This protein binds this small molecule.
Small molecule (SMILES): CC(=O)N[C@H]1[C@H](O[C@H]2[C@H](O)[C@@H](NC(C)=O)CO[C@@H]2CO)O[C@H](CO)[C@@H](O[C@@H]2O[C@H](CO)[C@@H](O)[C@H](O)[C@@H]2O)[C@@H]1O

Sequence of chain 1.C:
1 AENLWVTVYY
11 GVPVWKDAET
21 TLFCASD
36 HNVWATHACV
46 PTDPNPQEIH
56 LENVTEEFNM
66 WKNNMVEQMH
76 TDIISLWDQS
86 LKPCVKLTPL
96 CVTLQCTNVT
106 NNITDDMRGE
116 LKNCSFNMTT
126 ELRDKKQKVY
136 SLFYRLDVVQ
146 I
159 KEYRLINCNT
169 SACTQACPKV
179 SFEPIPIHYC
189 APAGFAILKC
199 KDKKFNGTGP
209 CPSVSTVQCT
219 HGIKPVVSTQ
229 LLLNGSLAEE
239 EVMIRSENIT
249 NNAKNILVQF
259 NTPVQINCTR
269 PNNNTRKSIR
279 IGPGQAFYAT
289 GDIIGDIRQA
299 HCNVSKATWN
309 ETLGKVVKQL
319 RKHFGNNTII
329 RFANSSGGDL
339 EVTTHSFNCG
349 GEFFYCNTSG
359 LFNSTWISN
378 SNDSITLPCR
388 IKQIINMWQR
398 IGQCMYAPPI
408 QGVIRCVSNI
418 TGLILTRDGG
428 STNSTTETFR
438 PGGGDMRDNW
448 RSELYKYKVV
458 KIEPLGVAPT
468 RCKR

Sequence of chain 1.I:
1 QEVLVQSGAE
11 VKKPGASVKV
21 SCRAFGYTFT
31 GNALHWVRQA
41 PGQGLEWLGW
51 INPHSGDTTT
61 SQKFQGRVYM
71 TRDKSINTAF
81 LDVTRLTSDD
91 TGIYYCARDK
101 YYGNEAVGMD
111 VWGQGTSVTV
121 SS

Sequence of chain 1.D:
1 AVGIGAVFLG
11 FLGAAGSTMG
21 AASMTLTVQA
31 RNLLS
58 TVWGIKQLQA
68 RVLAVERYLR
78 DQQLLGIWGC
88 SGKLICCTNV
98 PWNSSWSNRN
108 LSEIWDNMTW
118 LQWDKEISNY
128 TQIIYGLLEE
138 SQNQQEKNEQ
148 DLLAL

Sequence of chain 1.J:
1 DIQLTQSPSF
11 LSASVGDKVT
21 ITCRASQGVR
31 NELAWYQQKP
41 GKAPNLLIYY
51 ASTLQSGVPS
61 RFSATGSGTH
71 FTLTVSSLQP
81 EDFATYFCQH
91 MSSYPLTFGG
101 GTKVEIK

Binding-site contacts:
Ligand atom C8 contacts residue TYR49 of chain 1.J at 3.5 Å (hydrophobic).
Ligand atom O7 contacts residue ASN58 of chain 1.C at 4.2 Å.
Ligand atom O3 contacts residue TYR50 of chain 1.J at 3.8 Å.
Ligand atom C6 contacts residue TYR50 of chain 1.J at 4.4 Å (hydrophobic).
Ligand atom O4 contacts residue TYR102 of chain 1.I at 3.7 Å.
Ligand atom O5 contacts residue TYR102 of chain 1.I at 4.0 Å.
Ligand atom C3 contacts residue TYR102 of chain 1.I at 3.4 Å (hydrophobic).
Ligand atom C4 contacts residue TYR50 of chain 1.J at 4.4 Å (hydrophobic).
Ligand atom C7 contacts residue SER17 of chain 1.D at 3.3 Å.
Ligand atom O7 contacts residue SER17 of chain 1.D at 2.7 Å (h-bond).
Ligand atom C4 contacts residue ASN58 of chain 1.C at 4.2 Å.
Ligand atom C7 contacts residue TYR49 of chain 1.J at 3.4 Å (hydrophobic).
Ligand atom C2 contacts residue TYR102 of chain 1.I at 4.5 Å (hydrophobic).
Ligand atom C8 contacts residue GLU57 of chain 1.C at 4.1 Å.
Ligand atom N2 contacts residue ASN58 of chain 1.C at 2.9 Å (h-bond).
Ligand atom O5 contacts residue ASN58 of chain 1.C at 2.4 Å (h-bond).
Ligand atom O5 contacts residue TYR50 of chain 1.J at 4.3 Å.
Ligand atom C2 contacts residue ASN58 of chain 1.C at 2.5 Å.
Ligand atom C5 contacts residue ASN58 of chain 1.C at 3.7 Å.
Ligand atom C1 contacts residue TYR50 of chain 1.J at 4.1 Å (hydrophobic).
Ligand atom C8 contacts residue SER17 of chain 1.D at 3.3 Å.
Ligand atom O6 contacts residue TYR102 of chain 1.I at 3.7 Å.
Ligand atom C8 contacts residue THR53 of chain 1.J at 4.3 Å.
Ligand atom C5 contacts residue TYR50 of chain 1.J at 4.1 Å (hydrophobic).
Ligand atom O7 contacts residue GLY16 of chain 1.D at 4.2 Å.
Ligand atom O7 contacts residue THR53 of chain 1.J at 4.4 Å.
Ligand atom O3 contacts residue TYR102 of chain 1.I at 3.1 Å.
Ligand atom O7 contacts residue TYR102 of chain 1.I at 3.7 Å.
Ligand atom C1 contacts residue ASN58 of chain 1.C at 1.4 Å.
Ligand atom O7 contacts residue TYR49 of chain 1.J at 2.5 Å (h-bond).
Ligand atom C3 contacts residue ASN58 of chain 1.C at 3.8 Å.
Ligand atom C7 contacts residue ASN58 of chain 1.C at 3.8 Å.
Ligand atom C4 contacts residue TYR102 of chain 1.I at 4.2 Å (hydrophobic).
Ligand atom C6 contacts residue TYR102 of chain 1.I at 4.3 Å (hydrophobic).
Ligand atom O6 contacts residue GLY103 of chain 1.I at 4.1 Å.